Binding-site contacts:
Ligand atom C31 contacts residue PHE162 of chain 2.A at 3.8 Å (hydrophobic).
Ligand atom O6 contacts residue PHE97 of chain 2.A at 3.6 Å.
Ligand atom C1 contacts residue THR88 of chain 2.A at 4.0 Å.
Ligand atom C19 contacts residue PHE140 of chain 2.A at 3.9 Å (hydrophobic).
Ligand atom C2 contacts residue TYR20 of chain 3.A at 3.8 Å (hydrophobic).
Ligand atom C21 contacts residue PHE140 of chain 2.A at 3.1 Å (hydrophobic).
Ligand atom C27 contacts residue CYS86 of chain 2.A at 3.7 Å (hydrophobic).
Ligand atom C20 contacts residue TYR20 of chain 3.A at 3.5 Å (hydrophobic).
Ligand atom C9 contacts residue PHE140 of chain 2.A at 3.9 Å (hydrophobic).
Ligand atom C2 contacts residue THR88 of chain 2.A at 3.5 Å.
Ligand atom C18 contacts residue LEU154 of chain 2.A at 3.2 Å (hydrophobic).
Ligand atom C3 contacts residue HIS189 of chain 3.A at 3.5 Å.
Ligand atom C3 contacts residue TYR20 of chain 3.A at 3.8 Å (hydrophobic).
Ligand atom O2 contacts residue PHE140 of chain 2.A at 3.9 Å.
Ligand atom O6 contacts residue TYR20 of chain 3.A at 2.8 Å (h-bond).
Ligand atom O1 contacts residue TYR20 of chain 3.A at 3.5 Å (h-bond).
Ligand atom C27 contacts residue SER101 of chain 2.A at 3.7 Å.
Ligand atom O6 contacts residue HIS189 of chain 3.A at 2.4 Å (h-bond).
Ligand atom C20 contacts residue LEU24 of chain 3.A at 3.7 Å (hydrophobic).
Ligand atom C1 contacts residue TYR20 of chain 3.A at 3.6 Å (hydrophobic).
Ligand atom C15 contacts residue LEU24 of chain 3.A at 3.1 Å (hydrophobic).
Ligand atom C18 contacts residue HIS189 of chain 3.A at 3.4 Å.
Ligand atom C7 contacts residue LEU24 of chain 3.A at 4.0 Å (hydrophobic).
Ligand atom C14 contacts residue PHE140 of chain 2.A at 4.1 Å (hydrophobic).
Ligand atom O5 contacts residue ARG23 of chain 3.A at 4.0 Å.
Ligand atom C12 contacts residue PHE140 of chain 2.A at 3.1 Å (hydrophobic).
Ligand atom C5 contacts residue TYR20 of chain 3.A at 4.1 Å (hydrophobic).
Ligand atom C20 contacts residue PHE19 of chain 3.A at 3.9 Å (hydrophobic).
Ligand atom O1 contacts residue PHE129 of chain 2.A at 3.9 Å.
Ligand atom C23 contacts residue PHE129 of chain 2.A at 3.9 Å (hydrophobic).
Ligand atom C17 contacts residue PHE140 of chain 2.A at 3.9 Å (hydrophobic).
Ligand atom C12 contacts residue PHE129 of chain 2.A at 3.8 Å (hydrophobic).
Ligand atom C23 contacts residue PHE140 of chain 2.A at 3.7 Å (hydrophobic).
Ligand atom C26 contacts residue CYS86 of chain 2.A at 3.9 Å (hydrophobic).
Ligand atom C11 contacts residue PHE140 of chain 2.A at 3.9 Å (hydrophobic).
Ligand atom C13 contacts residue PHE140 of chain 2.A at 3.8 Å (hydrophobic).
Ligand atom C2 contacts residue PHE97 of chain 2.A at 3.8 Å (hydrophobic).
Ligand atom C22 contacts residue PHE140 of chain 2.A at 3.9 Å (hydrophobic).
Ligand atom C32 contacts residue PHE162 of chain 2.A at 3.1 Å (hydrophobic).
Ligand atom C28 contacts residue PHE129 of chain 2.A at 3.0 Å (hydrophobic).

Sequence of chain 3.A:
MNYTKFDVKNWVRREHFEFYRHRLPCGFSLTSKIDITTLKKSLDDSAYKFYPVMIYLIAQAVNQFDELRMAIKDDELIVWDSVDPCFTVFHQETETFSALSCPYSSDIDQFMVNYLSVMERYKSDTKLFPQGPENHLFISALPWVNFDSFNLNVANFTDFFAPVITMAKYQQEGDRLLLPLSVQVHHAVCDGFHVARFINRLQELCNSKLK

This protein binds this small molecule.
Small molecule (SMILES): CC(=O)O[C@H]1C[C@@]2(C)[C@@H](C[C@@H](O)[C@H]3[C@@]4(C)CC[C@@H](O)[C@@H](C)[C@@H]4CC[C@@]32C)/C1=C(\CCC=C(C)C)C(=O)O

Sequence of chain 2.A:
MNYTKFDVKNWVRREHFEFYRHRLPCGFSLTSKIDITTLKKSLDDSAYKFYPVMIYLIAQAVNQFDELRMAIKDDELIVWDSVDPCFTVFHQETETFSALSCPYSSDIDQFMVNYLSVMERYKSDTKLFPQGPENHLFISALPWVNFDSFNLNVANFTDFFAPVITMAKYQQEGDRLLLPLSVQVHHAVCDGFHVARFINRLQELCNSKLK